Binding-site contacts:
Ligand atom O5 contacts residue THR280 of chain 1.C at 3.1 Å (h-bond).
Ligand atom C5 contacts residue THR280 of chain 1.C at 3.4 Å.
Ligand atom C1 contacts residue ASN281 of chain 1.C at 4.5 Å.
Ligand atom C7 contacts residue ASN278 of chain 1.C at 3.7 Å.
Ligand atom C4 contacts residue ASN278 of chain 1.C at 4.2 Å.
Ligand atom C1 contacts residue THR280 of chain 1.C at 3.6 Å.
Ligand atom C2 contacts residue ASN278 of chain 1.C at 2.4 Å.
Ligand atom O7 contacts residue ASN278 of chain 1.C at 4.2 Å.
Ligand atom C5 contacts residue ASN278 of chain 1.C at 3.7 Å.
Ligand atom C6 contacts residue THR280 of chain 1.C at 3.7 Å.
Ligand atom O5 contacts residue ASN278 of chain 1.C at 2.4 Å (h-bond).
Ligand atom C3 contacts residue ASN278 of chain 1.C at 3.8 Å.
Ligand atom C1 contacts residue ASN278 of chain 1.C at 1.5 Å.
Ligand atom N2 contacts residue ASN278 of chain 1.C at 2.8 Å (h-bond).
Ligand atom O5 contacts residue ASN281 of chain 1.C at 3.9 Å.

A small-molecule ligand and the protein it binds are described below.
Small molecule (SMILES): CC(=O)N[C@@H]1[C@@H](O)[C@H](O)[C@@H](CO)O[C@H]1O

Sequence of chain 1.C:
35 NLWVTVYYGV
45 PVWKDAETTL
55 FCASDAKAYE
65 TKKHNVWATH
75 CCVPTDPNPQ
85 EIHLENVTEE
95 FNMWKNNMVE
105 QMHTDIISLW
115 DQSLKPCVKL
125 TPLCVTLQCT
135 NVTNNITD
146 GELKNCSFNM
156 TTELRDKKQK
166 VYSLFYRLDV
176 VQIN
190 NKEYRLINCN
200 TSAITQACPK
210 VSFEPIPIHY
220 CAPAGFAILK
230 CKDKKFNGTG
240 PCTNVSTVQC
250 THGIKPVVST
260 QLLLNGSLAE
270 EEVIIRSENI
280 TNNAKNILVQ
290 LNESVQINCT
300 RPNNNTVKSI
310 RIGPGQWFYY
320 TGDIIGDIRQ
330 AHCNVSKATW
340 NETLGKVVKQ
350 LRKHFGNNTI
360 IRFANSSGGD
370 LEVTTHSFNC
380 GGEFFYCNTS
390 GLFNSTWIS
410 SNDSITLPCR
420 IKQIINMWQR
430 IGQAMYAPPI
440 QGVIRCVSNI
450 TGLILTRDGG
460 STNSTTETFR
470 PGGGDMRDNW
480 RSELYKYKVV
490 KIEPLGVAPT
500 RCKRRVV